Sequence of chain 1.C:
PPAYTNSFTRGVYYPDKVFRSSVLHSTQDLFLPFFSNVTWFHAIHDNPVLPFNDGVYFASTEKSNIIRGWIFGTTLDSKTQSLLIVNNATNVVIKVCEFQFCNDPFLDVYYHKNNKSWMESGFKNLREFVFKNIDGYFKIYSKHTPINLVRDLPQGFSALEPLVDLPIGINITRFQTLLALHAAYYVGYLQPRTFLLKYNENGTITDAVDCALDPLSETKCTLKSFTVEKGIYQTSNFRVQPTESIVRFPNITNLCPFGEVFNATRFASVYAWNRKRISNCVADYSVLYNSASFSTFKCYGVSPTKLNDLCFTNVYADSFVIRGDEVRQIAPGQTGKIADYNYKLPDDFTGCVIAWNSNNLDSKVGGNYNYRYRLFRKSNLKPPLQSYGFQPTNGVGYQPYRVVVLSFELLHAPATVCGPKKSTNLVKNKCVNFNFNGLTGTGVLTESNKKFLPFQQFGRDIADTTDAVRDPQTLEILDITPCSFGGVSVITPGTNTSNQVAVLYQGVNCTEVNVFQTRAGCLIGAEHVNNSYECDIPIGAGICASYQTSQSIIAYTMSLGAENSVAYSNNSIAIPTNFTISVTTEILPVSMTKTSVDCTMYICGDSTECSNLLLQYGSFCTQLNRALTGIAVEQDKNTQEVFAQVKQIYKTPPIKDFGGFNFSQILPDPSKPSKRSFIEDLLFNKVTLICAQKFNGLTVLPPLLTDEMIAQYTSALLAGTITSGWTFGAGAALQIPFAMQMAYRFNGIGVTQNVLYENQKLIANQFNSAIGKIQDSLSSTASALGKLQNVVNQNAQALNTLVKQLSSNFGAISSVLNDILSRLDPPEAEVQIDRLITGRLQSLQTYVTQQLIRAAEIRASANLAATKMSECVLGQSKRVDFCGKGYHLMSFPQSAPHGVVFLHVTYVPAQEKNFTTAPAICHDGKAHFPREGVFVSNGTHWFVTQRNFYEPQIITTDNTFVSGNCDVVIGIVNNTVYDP

This small molecule binds to this protein.
Small molecule (SMILES): CC(=O)N[C@H]1[C@H](O[C@H]2[C@H](O)[C@@H](NC(C)=O)CO[C@@H]2CO)O[C@H](CO)[C@@H](O)[C@@H]1O

Binding-site contacts:
Ligand atom C3 contacts residue LEU926 of chain 1.C at 4.3 Å (hydrophobic).
Ligand atom O6 contacts residue PHE722 of chain 1.C at 4.2 Å.
Ligand atom C5 contacts residue ASN721 of chain 1.C at 3.7 Å.
Ligand atom C2 contacts residue ASN721 of chain 1.C at 2.5 Å.
Ligand atom O7 contacts residue GLN1075 of chain 1.C at 4.1 Å.
Ligand atom O7 contacts residue ASN721 of chain 1.C at 3.4 Å (h-bond).
Ligand atom O5 contacts residue ASN721 of chain 1.C at 2.4 Å (h-bond).
Ligand atom C3 contacts residue ASN721 of chain 1.C at 3.8 Å.
Ligand atom C8 contacts residue ASN721 of chain 1.C at 4.5 Å.
Ligand atom O4 contacts residue LEU926 of chain 1.C at 4.1 Å.
Ligand atom C4 contacts residue ASN721 of chain 1.C at 4.2 Å.
Ligand atom C1 contacts residue ASN721 of chain 1.C at 1.4 Å.
Ligand atom O6 contacts residue GLN930 of chain 1.C at 3.7 Å.
Ligand atom N2 contacts residue ASN721 of chain 1.C at 2.9 Å (h-bond).
Ligand atom C1 contacts residue GLN1075 of chain 1.C at 4.4 Å.
Ligand atom C5 contacts residue LEU926 of chain 1.C at 4.4 Å (hydrophobic).
Ligand atom O5 contacts residue GLN1075 of chain 1.C at 4.0 Å.
Ligand atom C7 contacts residue ASN721 of chain 1.C at 3.4 Å.